Sequence of chain 1.D:
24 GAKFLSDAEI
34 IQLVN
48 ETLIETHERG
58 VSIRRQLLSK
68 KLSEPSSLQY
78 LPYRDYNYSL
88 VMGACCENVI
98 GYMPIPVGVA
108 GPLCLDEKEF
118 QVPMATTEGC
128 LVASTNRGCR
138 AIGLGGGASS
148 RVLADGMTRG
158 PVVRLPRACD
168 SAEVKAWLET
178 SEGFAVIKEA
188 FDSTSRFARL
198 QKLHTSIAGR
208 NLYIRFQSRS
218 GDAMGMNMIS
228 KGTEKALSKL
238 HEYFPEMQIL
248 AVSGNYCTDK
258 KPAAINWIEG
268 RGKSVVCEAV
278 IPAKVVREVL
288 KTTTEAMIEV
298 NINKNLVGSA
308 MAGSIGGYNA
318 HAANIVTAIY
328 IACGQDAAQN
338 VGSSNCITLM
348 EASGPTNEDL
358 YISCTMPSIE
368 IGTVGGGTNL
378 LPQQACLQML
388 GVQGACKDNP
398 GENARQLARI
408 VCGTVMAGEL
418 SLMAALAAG

Sequence of chain 1.C:
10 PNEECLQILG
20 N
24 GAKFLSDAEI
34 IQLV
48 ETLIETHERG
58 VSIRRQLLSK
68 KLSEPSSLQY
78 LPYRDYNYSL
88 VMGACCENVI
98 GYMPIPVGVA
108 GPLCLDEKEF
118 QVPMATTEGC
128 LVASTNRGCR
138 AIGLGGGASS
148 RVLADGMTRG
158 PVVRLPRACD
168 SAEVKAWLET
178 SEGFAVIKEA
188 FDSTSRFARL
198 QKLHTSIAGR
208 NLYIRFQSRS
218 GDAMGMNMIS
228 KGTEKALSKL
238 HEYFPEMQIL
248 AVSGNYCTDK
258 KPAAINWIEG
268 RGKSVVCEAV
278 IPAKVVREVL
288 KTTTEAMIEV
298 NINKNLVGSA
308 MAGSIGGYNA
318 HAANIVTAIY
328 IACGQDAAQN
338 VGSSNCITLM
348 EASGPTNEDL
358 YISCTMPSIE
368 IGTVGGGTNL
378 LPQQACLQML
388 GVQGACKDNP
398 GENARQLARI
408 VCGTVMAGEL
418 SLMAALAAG

The protein below binds the small molecule below.
Small molecule (SMILES): CC(C)c1c(C(=O)N(C)[C@H](C)c2ccccc2)nn(-c2ccc(F)cc2)c1CC[C@@H](O)C[C@@H](O)CC(=O)O

Binding-site contacts:
Ligand atom O4 contacts residue ASN321 of chain 1.D at 2.9 Å (h-bond).
Ligand atom O6 contacts residue SER250 of chain 1.C at 3.3 Å (h-bond).
Ligand atom C9 contacts residue GLU125 of chain 1.D at 3.6 Å.
Ligand atom C29 contacts residue ALA130 of chain 1.D at 3.5 Å (hydrophobic).
Ligand atom C12 contacts residue CYS127 of chain 1.D at 3.7 Å (hydrophobic).
Ligand atom F1 contacts residue VAL249 of chain 1.C at 3.4 Å.
Ligand atom O3 contacts residue ASP256 of chain 1.C at 2.7 Å (salt-bridge).
Ligand atom O7 contacts residue ARG156 of chain 1.C at 3.2 Å (salt-bridge).
Ligand atom C12 contacts residue LEU128 of chain 1.D at 3.6 Å (hydrophobic).
Ligand atom C29 contacts residue SER131 of chain 1.D at 3.5 Å.
Ligand atom O7 contacts residue LYS301 of chain 1.D at 3.5 Å (salt-bridge).
Ligand atom C10 contacts residue ASP256 of chain 1.C at 3.5 Å.
Ligand atom C17 contacts residue CYS127 of chain 1.D at 3.8 Å (hydrophobic).
Ligand atom C35 contacts residue LYS258 of chain 1.C at 3.7 Å.
Ligand atom C11 contacts residue ASP256 of chain 1.C at 3.5 Å.
Ligand atom O3 contacts residue ARG156 of chain 1.C at 3.0 Å (salt-bridge).
Ligand atom O7 contacts residue LYS258 of chain 1.C at 3.1 Å (salt-bridge).
Ligand atom C36 contacts residue LYS258 of chain 1.C at 3.5 Å.
Ligand atom C7 contacts residue GLU125 of chain 1.D at 3.5 Å.
Ligand atom N3 contacts residue LEU419 of chain 1.D at 3.6 Å.
Ligand atom C2 contacts residue LEU419 of chain 1.D at 3.6 Å (hydrophobic).
Ligand atom C26 contacts residue ARG134 of chain 1.D at 3.7 Å.
Ligand atom C24 contacts residue ARG156 of chain 1.C at 3.5 Å.
Ligand atom O7 contacts residue SER250 of chain 1.C at 2.6 Å (h-bond).
Ligand atom O6 contacts residue LYS301 of chain 1.D at 2.8 Å (salt-bridge).
Ligand atom C30 contacts residue ARG156 of chain 1.C at 3.3 Å.
Ligand atom N4 contacts residue LEU419 of chain 1.D at 3.5 Å.
Ligand atom C13 contacts residue HIS318 of chain 1.D at 3.5 Å.
Ligand atom O4 contacts residue GLU125 of chain 1.D at 2.5 Å (salt-bridge).
Ligand atom O2 contacts residue SER131 of chain 1.D at 2.7 Å (h-bond).
Ligand atom O4 contacts residue LYS257 of chain 1.C at 2.9 Å (salt-bridge).
Ligand atom C35 contacts residue ALA317 of chain 1.D at 3.3 Å (hydrophobic).
Ligand atom F1 contacts residue SER227 of chain 1.C at 2.9 Å.
Ligand atom C36 contacts residue LYS301 of chain 1.D at 3.4 Å.
Ligand atom C36 contacts residue ALA317 of chain 1.D at 3.7 Å (hydrophobic).
Ligand atom C23 contacts residue SER131 of chain 1.D at 3.7 Å.
Ligand atom C36 contacts residue SER250 of chain 1.C at 3.3 Å.
Ligand atom C12 contacts residue GLY126 of chain 1.D at 3.6 Å.
Ligand atom C10 contacts residue ASN321 of chain 1.D at 3.8 Å.
Ligand atom F1 contacts residue ARG156 of chain 1.C at 3.0 Å.